The protein below binds the small molecule below.
Small molecule (SMILES): CC(=O)N[C@H]1[C@H](O[C@H]2[C@H](O)[C@@H](NC(C)=O)CO[C@@H]2CO)O[C@H](CO)[C@@H](O)[C@@H]1O

Sequence of chain 1.C:
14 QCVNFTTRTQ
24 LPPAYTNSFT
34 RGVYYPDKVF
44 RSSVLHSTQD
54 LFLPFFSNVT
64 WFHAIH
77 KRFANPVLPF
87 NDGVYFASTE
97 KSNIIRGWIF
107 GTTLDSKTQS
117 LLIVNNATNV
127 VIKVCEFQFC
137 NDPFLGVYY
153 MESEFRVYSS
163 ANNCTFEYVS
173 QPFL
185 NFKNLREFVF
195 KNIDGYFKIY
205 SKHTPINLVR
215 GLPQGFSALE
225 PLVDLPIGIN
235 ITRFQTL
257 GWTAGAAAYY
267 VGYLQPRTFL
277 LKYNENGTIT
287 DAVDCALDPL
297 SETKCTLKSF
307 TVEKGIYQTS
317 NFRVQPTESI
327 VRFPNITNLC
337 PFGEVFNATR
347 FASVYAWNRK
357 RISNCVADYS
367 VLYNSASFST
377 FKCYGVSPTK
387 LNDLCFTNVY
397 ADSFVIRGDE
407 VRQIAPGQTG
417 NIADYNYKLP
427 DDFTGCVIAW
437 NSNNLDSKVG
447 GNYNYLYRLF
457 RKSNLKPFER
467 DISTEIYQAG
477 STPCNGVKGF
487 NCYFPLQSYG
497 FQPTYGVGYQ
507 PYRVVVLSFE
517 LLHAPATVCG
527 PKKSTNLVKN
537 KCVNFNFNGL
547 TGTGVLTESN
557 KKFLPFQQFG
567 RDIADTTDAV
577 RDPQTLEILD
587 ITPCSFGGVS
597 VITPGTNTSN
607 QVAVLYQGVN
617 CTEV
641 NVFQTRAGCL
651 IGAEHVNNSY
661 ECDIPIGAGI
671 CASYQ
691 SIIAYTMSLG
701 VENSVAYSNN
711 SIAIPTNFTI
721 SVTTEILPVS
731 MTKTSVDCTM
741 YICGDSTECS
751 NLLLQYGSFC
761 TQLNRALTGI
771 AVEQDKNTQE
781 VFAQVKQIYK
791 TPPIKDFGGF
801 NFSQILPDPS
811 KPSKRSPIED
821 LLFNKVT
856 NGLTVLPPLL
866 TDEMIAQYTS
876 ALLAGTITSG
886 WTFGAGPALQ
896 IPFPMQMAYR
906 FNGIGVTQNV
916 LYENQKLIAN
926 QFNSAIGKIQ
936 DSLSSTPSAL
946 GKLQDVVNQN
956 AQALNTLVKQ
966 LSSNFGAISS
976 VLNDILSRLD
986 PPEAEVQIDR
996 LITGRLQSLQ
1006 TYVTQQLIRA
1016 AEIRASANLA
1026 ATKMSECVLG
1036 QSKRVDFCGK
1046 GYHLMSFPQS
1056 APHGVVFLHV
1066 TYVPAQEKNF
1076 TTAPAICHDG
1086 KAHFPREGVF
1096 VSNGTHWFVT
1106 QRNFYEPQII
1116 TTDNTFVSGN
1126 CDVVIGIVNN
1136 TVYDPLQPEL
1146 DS

Binding-site contacts:
Ligand atom O7 contacts residue ASN1098 of chain 1.C at 3.3 Å (h-bond).
Ligand atom C6 contacts residue HIS1101 of chain 1.C at 4.2 Å.
Ligand atom C1 contacts residue ASN1098 of chain 1.C at 1.4 Å.
Ligand atom O4 contacts residue HIS1101 of chain 1.C at 3.7 Å.
Ligand atom C7 contacts residue HIS1101 of chain 1.C at 3.6 Å.
Ligand atom C3 contacts residue THR1100 of chain 1.C at 4.0 Å.
Ligand atom C3 contacts residue HIS1101 of chain 1.C at 4.2 Å.
Ligand atom C4 contacts residue HIS1101 of chain 1.C at 4.0 Å.
Ligand atom N2 contacts residue ASN1098 of chain 1.C at 2.9 Å (h-bond).
Ligand atom O7 contacts residue HIS1101 of chain 1.C at 3.2 Å.
Ligand atom C5 contacts residue PHE1103 of chain 1.C at 3.8 Å (hydrophobic).
Ligand atom C3 contacts residue ASN1098 of chain 1.C at 3.8 Å.
Ligand atom C8 contacts residue ASN1098 of chain 1.C at 3.4 Å.
Ligand atom O6 contacts residue PHE1103 of chain 1.C at 3.8 Å.
Ligand atom C8 contacts residue THR1100 of chain 1.C at 4.3 Å.
Ligand atom C2 contacts residue THR1100 of chain 1.C at 4.1 Å.
Ligand atom C1 contacts residue PHE1103 of chain 1.C at 4.1 Å (hydrophobic).
Ligand atom C5 contacts residue ASN1098 of chain 1.C at 3.7 Å.
Ligand atom C2 contacts residue ASN1098 of chain 1.C at 2.5 Å.
Ligand atom C5 contacts residue HIS1101 of chain 1.C at 3.5 Å.
Ligand atom O5 contacts residue PHE1103 of chain 1.C at 3.6 Å.
Ligand atom C4 contacts residue ASN1098 of chain 1.C at 4.2 Å.
Ligand atom O5 contacts residue ASN1098 of chain 1.C at 2.4 Å (h-bond).
Ligand atom C8 contacts residue HIS1101 of chain 1.C at 4.0 Å.
Ligand atom C6 contacts residue PHE1103 of chain 1.C at 3.6 Å (hydrophobic).
Ligand atom N2 contacts residue HIS1101 of chain 1.C at 4.4 Å.
Ligand atom C7 contacts residue ASN1098 of chain 1.C at 3.3 Å.
Ligand atom C1 contacts residue HIS1101 of chain 1.C at 4.5 Å.
Ligand atom O5 contacts residue HIS1101 of chain 1.C at 4.4 Å.
Ligand atom C1 contacts residue THR1100 of chain 1.C at 4.4 Å.
Ligand atom N2 contacts residue THR1100 of chain 1.C at 3.4 Å.
Ligand atom C7 contacts residue THR1100 of chain 1.C at 4.4 Å.